Binding-site contacts:
Ligand atom C5 contacts residue ASN10 of chain 1.B at 3.5 Å.
Ligand atom C6 contacts residue ASN10 of chain 1.B at 4.3 Å.
Ligand atom C1 contacts residue SER9 of chain 1.B at 1.4 Å.
Ligand atom C3 contacts residue SER9 of chain 1.B at 3.4 Å.
Ligand atom C4 contacts residue SER9 of chain 1.B at 3.9 Å.
Ligand atom C5 contacts residue SER9 of chain 1.B at 3.3 Å.
Ligand atom O2 contacts residue SER9 of chain 1.B at 3.7 Å.
Ligand atom O5 contacts residue SER9 of chain 1.B at 2.5 Å (h-bond).
Ligand atom C2 contacts residue SER9 of chain 1.B at 2.6 Å.
Ligand atom O6 contacts residue ASN10 of chain 1.B at 4.2 Å.
Ligand atom O4 contacts residue ASN10 of chain 1.B at 4.2 Å.
Ligand atom C3 contacts residue ASN10 of chain 1.B at 4.5 Å.
Ligand atom C4 contacts residue ASN10 of chain 1.B at 4.2 Å.
Ligand atom O5 contacts residue ASN10 of chain 1.B at 4.0 Å.
Ligand atom C1 contacts residue ASN10 of chain 1.B at 4.0 Å.

Sequence of chain 1.B:
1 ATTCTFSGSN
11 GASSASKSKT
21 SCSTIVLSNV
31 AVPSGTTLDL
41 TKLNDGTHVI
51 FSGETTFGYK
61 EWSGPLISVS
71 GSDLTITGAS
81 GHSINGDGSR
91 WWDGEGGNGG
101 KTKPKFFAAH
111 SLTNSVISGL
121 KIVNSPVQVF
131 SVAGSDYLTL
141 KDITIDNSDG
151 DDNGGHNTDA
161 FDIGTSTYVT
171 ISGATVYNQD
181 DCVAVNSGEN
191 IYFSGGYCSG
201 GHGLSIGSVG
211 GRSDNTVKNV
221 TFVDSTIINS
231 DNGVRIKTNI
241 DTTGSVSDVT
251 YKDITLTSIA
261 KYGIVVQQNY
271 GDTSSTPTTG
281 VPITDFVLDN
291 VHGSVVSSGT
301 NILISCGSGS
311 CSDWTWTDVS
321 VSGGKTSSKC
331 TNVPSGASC

A protein and the small-molecule ligand that binds it are described below.
Small molecule (SMILES): OC[C@H]1O[C@H](O)[C@@H](O)[C@@H](O)[C@@H]1O